Sequence of chain 2.A:
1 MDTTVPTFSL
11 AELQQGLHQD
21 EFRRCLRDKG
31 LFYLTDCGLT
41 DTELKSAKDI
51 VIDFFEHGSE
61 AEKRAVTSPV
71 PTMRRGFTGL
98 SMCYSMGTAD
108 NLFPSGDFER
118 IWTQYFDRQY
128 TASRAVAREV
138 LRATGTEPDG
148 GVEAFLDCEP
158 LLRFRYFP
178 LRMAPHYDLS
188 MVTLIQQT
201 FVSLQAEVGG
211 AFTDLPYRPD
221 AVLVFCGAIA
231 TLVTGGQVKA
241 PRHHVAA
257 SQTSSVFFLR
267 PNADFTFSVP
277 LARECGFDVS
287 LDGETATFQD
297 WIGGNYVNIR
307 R

This protein binds this small molecule.
Small molecule (SMILES): CC(C)C(=O)C(=O)O

Binding-site contacts:
Ligand atom C2 contacts residue FE21 of chain 2.B at 2.9 Å.
Ligand atom C3 contacts residue ILE192 of chain 2.A at 4.5 Å (hydrophobic).
Ligand atom C2 contacts residue MET180 of chain 2.A at 4.0 Å (hydrophobic).
Ligand atom O2 contacts residue FE21 of chain 2.B at 4.0 Å.
Ligand atom C3 contacts residue FE21 of chain 2.B at 4.4 Å.
Ligand atom O1 contacts residue ASP185 of chain 2.A at 3.2 Å (salt-bridge).
Ligand atom O2 contacts residue PHE264 of chain 2.A at 3.7 Å.
Ligand atom C2 contacts residue HIS183 of chain 2.A at 4.0 Å.
Ligand atom C2 contacts residue ARG162 of chain 2.A at 4.4 Å.
Ligand atom C3 contacts residue MET180 of chain 2.A at 4.4 Å (hydrophobic).
Ligand atom C3 contacts residue VAL262 of chain 2.A at 3.9 Å (hydrophobic).
Ligand atom C1 contacts residue PHE264 of chain 2.A at 4.0 Å (hydrophobic).
Ligand atom C5 contacts residue VAL245 of chain 2.A at 3.9 Å (hydrophobic).
Ligand atom C4 contacts residue LEU204 of chain 2.A at 3.8 Å (hydrophobic).
Ligand atom C1 contacts residue ASP185 of chain 2.A at 4.5 Å.
Ligand atom O2 contacts residue ARG162 of chain 2.A at 2.9 Å (salt-bridge).
Ligand atom O3 contacts residue MET180 of chain 2.A at 4.1 Å.
Ligand atom O1 contacts residue PHE264 of chain 2.A at 3.6 Å.
Ligand atom O1 contacts residue HIS183 of chain 2.A at 3.3 Å (h-bond).
Ligand atom C5 contacts residue MET180 of chain 2.A at 3.5 Å (hydrophobic).
Ligand atom O3 contacts residue ASP185 of chain 2.A at 4.4 Å.
Ligand atom O3 contacts residue FE21 of chain 2.B at 2.2 Å.
Ligand atom O3 contacts residue HIS243 of chain 2.A at 3.1 Å (h-bond).
Ligand atom O1 contacts residue HIS243 of chain 2.A at 4.3 Å.
Ligand atom C1 contacts residue HIS183 of chain 2.A at 3.9 Å.
Ligand atom C1 contacts residue VAL262 of chain 2.A at 4.2 Å (hydrophobic).
Ligand atom C1 contacts residue MET180 of chain 2.A at 4.3 Å (hydrophobic).
Ligand atom C4 contacts residue VAL262 of chain 2.A at 4.4 Å (hydrophobic).
Ligand atom O1 contacts residue ILE305 of chain 2.A at 3.5 Å.
Ligand atom O2 contacts residue VAL262 of chain 2.A at 3.9 Å.
Ligand atom C1 contacts residue FE21 of chain 2.B at 2.8 Å.
Ligand atom C3 contacts residue ARG162 of chain 2.A at 3.9 Å.
Ligand atom C5 contacts residue ARG162 of chain 2.A at 3.5 Å.
Ligand atom C1 contacts residue ARG162 of chain 2.A at 3.9 Å.
Ligand atom O3 contacts residue HIS183 of chain 2.A at 3.3 Å (h-bond).
Ligand atom C4 contacts residue ILE192 of chain 2.A at 3.5 Å (hydrophobic).
Ligand atom C2 contacts residue HIS243 of chain 2.A at 4.2 Å.
Ligand atom O1 contacts residue FE21 of chain 2.B at 2.0 Å.